A small-molecule ligand and the protein it binds are described below.
Small molecule (SMILES): Cc1cn([C@H]2C[C@H](O)[C@@H](CO[P](=O)(O)O[P](=O)(O)O[P](=O)(O)O[P](=O)(O)O[P](=O)(O)OC[C@H]3O[C@@H](n4cnc5c(N)ncnc54)[C@H](O)[C@@H]3O)O2)c(=O)[nH]c1=O

Binding-site contacts:
Ligand atom N6A contacts residue GLY292 of chain 1.B at 3.0 Å (h-bond).
Ligand atom PA contacts residue GLU42 of chain 1.B at 3.4 Å.
Ligand atom O2A contacts residue GLU42 of chain 1.B at 3.0 Å (salt-bridge).
Ligand atom O4F contacts residue ARG174 of chain 1.B at 3.4 Å.
Ligand atom O1D contacts residue GLY17 of chain 1.B at 3.0 Å.
Ligand atom C4B contacts residue PHE130 of chain 1.B at 3.4 Å (hydrophobic).
Ligand atom O1D contacts residue LYS20 of chain 1.B at 3.3 Å (salt-bridge).
Ligand atom O1D contacts residue GLY19 of chain 1.B at 2.3 Å (h-bond).
Ligand atom O1D contacts residue ILE18 of chain 1.B at 2.5 Å (h-bond).
Ligand atom O3C contacts residue GLY17 of chain 1.B at 3.1 Å (h-bond).
Ligand atom C2A contacts residue ARG174 of chain 1.B at 3.4 Å.
Ligand atom C6A contacts residue ARG174 of chain 1.B at 3.3 Å.
Ligand atom O2D contacts residue SER21 of chain 1.B at 2.3 Å (h-bond).
Ligand atom N3B contacts residue PHE130 of chain 1.B at 3.1 Å.
Ligand atom O2C contacts residue GLU42 of chain 1.B at 2.8 Å (salt-bridge).
Ligand atom N3A contacts residue ARG174 of chain 1.B at 3.2 Å (salt-bridge).
Ligand atom O2C contacts residue LYS20 of chain 1.B at 2.4 Å (salt-bridge).
Ligand atom N6A contacts residue THR293 of chain 1.B at 3.4 Å.
Ligand atom O5F contacts residue GLY19 of chain 1.B at 3.4 Å (h-bond).
Ligand atom C8A contacts residue GLY19 of chain 1.B at 3.4 Å.
Ligand atom O2E contacts residue THR22 of chain 1.B at 3.0 Å (h-bond).
Ligand atom O4B contacts residue GLN84 of chain 1.B at 3.0 Å (h-bond).
Ligand atom N6A contacts residue PRO294 of chain 1.B at 3.2 Å (h-bond).
Ligand atom O1A contacts residue GLU42 of chain 1.B at 2.8 Å (salt-bridge).
Ligand atom PC contacts residue LYS20 of chain 1.B at 3.4 Å.
Ligand atom O1B contacts residue ARG178 of chain 1.B at 3.3 Å (salt-bridge).
Ligand atom C4A contacts residue ARG174 of chain 1.B at 3.5 Å.
Ligand atom O4B contacts residue SER126 of chain 1.B at 3.3 Å.
Ligand atom N3B contacts residue GLN84 of chain 1.B at 3.1 Å (h-bond).
Ligand atom O2E contacts residue GLY19 of chain 1.B at 3.1 Å.
Ligand atom O1C contacts residue SER21 of chain 1.B at 3.0 Å (h-bond).
Ligand atom N1A contacts residue ARG174 of chain 1.B at 3.0 Å (salt-bridge).
Ligand atom O2B contacts residue PHE87 of chain 1.B at 3.4 Å.
Ligand atom O2E contacts residue SER21 of chain 1.B at 3.4 Å (h-bond).
Ligand atom O2D contacts residue LYS20 of chain 1.B at 2.9 Å (salt-bridge).
Ligand atom O4B contacts residue PHE130 of chain 1.B at 3.5 Å.
Ligand atom N6A contacts residue CYS297 of chain 1.B at 3.5 Å (h-bond).
Ligand atom O3C contacts residue LYS20 of chain 1.B at 3.5 Å (salt-bridge).
Ligand atom C2B contacts residue PHE130 of chain 1.B at 3.3 Å (hydrophobic).
Ligand atom O1A contacts residue TRP47 of chain 1.B at 3.3 Å.

Sequence of chain 1.B:
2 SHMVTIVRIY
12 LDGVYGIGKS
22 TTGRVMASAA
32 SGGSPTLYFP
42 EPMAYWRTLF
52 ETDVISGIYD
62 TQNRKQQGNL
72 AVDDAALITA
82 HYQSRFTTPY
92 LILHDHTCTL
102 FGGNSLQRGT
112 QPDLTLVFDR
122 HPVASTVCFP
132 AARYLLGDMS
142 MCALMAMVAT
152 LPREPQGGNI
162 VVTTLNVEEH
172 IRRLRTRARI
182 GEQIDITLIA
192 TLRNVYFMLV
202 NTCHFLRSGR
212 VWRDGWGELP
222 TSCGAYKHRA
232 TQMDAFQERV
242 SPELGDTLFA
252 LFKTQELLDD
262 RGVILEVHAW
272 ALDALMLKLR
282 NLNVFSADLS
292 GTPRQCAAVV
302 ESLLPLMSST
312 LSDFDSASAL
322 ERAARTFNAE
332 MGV